This protein binds this small molecule.
Small molecule (SMILES): CCCCC(O)O

Sequence of chain 1.F:
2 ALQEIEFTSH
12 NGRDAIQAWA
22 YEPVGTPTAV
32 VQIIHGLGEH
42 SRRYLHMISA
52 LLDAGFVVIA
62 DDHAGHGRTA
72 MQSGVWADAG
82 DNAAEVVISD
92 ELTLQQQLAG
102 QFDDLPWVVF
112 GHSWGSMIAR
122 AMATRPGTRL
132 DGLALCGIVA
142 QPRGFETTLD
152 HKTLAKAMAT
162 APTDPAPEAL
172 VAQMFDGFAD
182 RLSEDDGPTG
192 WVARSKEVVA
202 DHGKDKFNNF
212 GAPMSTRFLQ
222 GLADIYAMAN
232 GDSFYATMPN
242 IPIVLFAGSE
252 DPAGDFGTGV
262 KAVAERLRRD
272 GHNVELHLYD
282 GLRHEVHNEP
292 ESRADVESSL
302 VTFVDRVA

Binding-site contacts:
Ligand atom O4 contacts residue GLY37 of chain 1.F at 4.0 Å.
Ligand atom C5 contacts residue LEU38 of chain 1.F at 4.4 Å (hydrophobic).
Ligand atom O3 contacts residue TRP115 of chain 1.F at 4.2 Å.
Ligand atom C6 contacts residue TRP192 of chain 1.F at 3.5 Å (hydrophobic).
Ligand atom O4 contacts residue TRP115 of chain 1.F at 3.4 Å (h-bond).
Ligand atom C8 contacts residue LEU38 of chain 1.F at 4.2 Å (hydrophobic).
Ligand atom C5 contacts residue HIS285 of chain 1.F at 3.5 Å.
Ligand atom O3 contacts residue PHE176 of chain 1.F at 4.4 Å.
Ligand atom C4 contacts residue HIS285 of chain 1.F at 3.7 Å.
Ligand atom C5 contacts residue TRP192 of chain 1.F at 3.8 Å (hydrophobic).
Ligand atom O4 contacts residue LEU38 of chain 1.F at 3.0 Å (h-bond).
Ligand atom C4 contacts residue SER114 of chain 1.F at 1.7 Å.
Ligand atom C7 contacts residue PHE179 of chain 1.F at 4.2 Å (hydrophobic).
Ligand atom C6 contacts residue SER114 of chain 1.F at 4.3 Å.
Ligand atom C7 contacts residue TRP192 of chain 1.F at 3.7 Å (hydrophobic).
Ligand atom C6 contacts residue LEU38 of chain 1.F at 3.8 Å (hydrophobic).
Ligand atom C4 contacts residue LEU38 of chain 1.F at 4.2 Å (hydrophobic).
Ligand atom C4 contacts residue TRP115 of chain 1.F at 4.0 Å (hydrophobic).
Ligand atom O4 contacts residue SER114 of chain 1.F at 2.2 Å (h-bond).
Ligand atom C7 contacts residue PHE176 of chain 1.F at 3.5 Å (hydrophobic).
Ligand atom C8 contacts residue TRP192 of chain 1.F at 3.8 Å (hydrophobic).
Ligand atom O3 contacts residue VAL140 of chain 1.F at 4.5 Å.
Ligand atom C8 contacts residue PHE176 of chain 1.F at 3.8 Å (hydrophobic).
Ligand atom C5 contacts residue SER114 of chain 1.F at 3.0 Å.
Ligand atom C7 contacts residue LEU38 of chain 1.F at 4.2 Å (hydrophobic).
Ligand atom O3 contacts residue SER114 of chain 1.F at 2.3 Å (h-bond).